This protein binds this small molecule.
Small molecule (SMILES): CSCC[C@H](NC(=O)[C@@H]1CCCN1C(=O)[C@H](CC(C)C)NC(=O)[C@H](CC(C)C)NC(=O)[C@H](CCCCN)NC(=O)[C@H](C)NC(=O)[C@H](CCCCN)NC(=O)[C@@H](N)CCCN=C(N)N)C(=O)N[C@@H](CCC(=O)O)C(=O)N[C@@H](CCC(=O)O)C(=O)N[C@@H](C)C(=O)N[C@@H](CC(C)C)C(=O)N[C@@H](CC(C)C)C(=O)N1CCC[C@H]1C=O

Binding-site contacts:
Ligand atom CB contacts residue GLY105 of chain 5.A at 3.1 Å.
Ligand atom CA contacts residue SER163 of chain 5.A at 3.7 Å.
Ligand atom N contacts residue LEU161 of chain 5.A at 3.2 Å (h-bond).
Ligand atom O contacts residue GLY105 of chain 5.A at 3.7 Å.
Ligand atom C contacts residue ILE130 of chain 5.A at 3.9 Å (hydrophobic).
Ligand atom CA contacts residue GLY105 of chain 5.A at 3.9 Å.
Ligand atom CB contacts residue VAL125 of chain 5.A at 3.3 Å (hydrophobic).
Ligand atom CA contacts residue ILE130 of chain 5.A at 3.5 Å (hydrophobic).
Ligand atom CA contacts residue VAL125 of chain 5.A at 3.4 Å (hydrophobic).
Ligand atom SD contacts residue ARG165 of chain 5.A at 3.5 Å.
Ligand atom CA contacts residue GLY105 of chain 5.A at 3.6 Å.
Ligand atom CA contacts residue LEU161 of chain 5.A at 3.5 Å (hydrophobic).
Ligand atom CE contacts residue ARG165 of chain 5.A at 3.8 Å.
Ligand atom CD1 contacts residue GLY124 of chain 5.A at 3.9 Å.
Ligand atom O contacts residue VAL127 of chain 5.A at 2.5 Å (h-bond).
Ligand atom O contacts residue LEU161 of chain 5.A at 3.4 Å (h-bond).
Ligand atom CD contacts residue ARG165 of chain 5.A at 3.8 Å.
Ligand atom O contacts residue ILE130 of chain 5.A at 3.7 Å.
Ligand atom N contacts residue SER163 of chain 5.A at 3.9 Å.
Ligand atom O contacts residue PHE126 of chain 5.A at 3.4 Å.
Ligand atom CB contacts residue ILE104 of chain 5.A at 3.6 Å (hydrophobic).
Ligand atom N contacts residue GLY105 of chain 5.A at 2.8 Å (h-bond).
Ligand atom CD2 contacts residue LEU161 of chain 5.A at 3.6 Å (hydrophobic).
Ligand atom O contacts residue GLN203 of chain 5.A at 3.5 Å (h-bond).
Ligand atom OE1 contacts residue ARG165 of chain 5.A at 2.9 Å (salt-bridge).
Ligand atom CG contacts residue TYR162 of chain 5.A at 3.9 Å (hydrophobic).
Ligand atom CD2 contacts residue PHE126 of chain 5.A at 3.4 Å (hydrophobic).
Ligand atom C contacts residue VAL127 of chain 5.A at 3.7 Å (hydrophobic).
Ligand atom CB contacts residue ILE130 of chain 5.A at 3.6 Å (hydrophobic).
Ligand atom O contacts residue SER163 of chain 5.A at 3.1 Å (h-bond).
Ligand atom CA contacts residue PHE126 of chain 5.A at 3.9 Å (hydrophobic).
Ligand atom N contacts residue VAL125 of chain 5.A at 3.5 Å (h-bond).
Ligand atom O contacts residue TYR162 of chain 5.A at 3.6 Å.
Ligand atom CD1 contacts residue GLN203 of chain 5.A at 3.5 Å.
Ligand atom C contacts residue LEU161 of chain 5.A at 3.8 Å (hydrophobic).
Ligand atom O contacts residue VAL127 of chain 5.A at 3.5 Å.
Ligand atom C contacts residue GLY105 of chain 5.A at 3.8 Å.
Ligand atom CB contacts residue TYR162 of chain 5.A at 3.5 Å (hydrophobic).
Ligand atom CD1 contacts residue TYR162 of chain 5.A at 3.5 Å (hydrophobic).
Ligand atom CD contacts residue GLN203 of chain 5.A at 3.5 Å.

Sequence of chain 5.A:
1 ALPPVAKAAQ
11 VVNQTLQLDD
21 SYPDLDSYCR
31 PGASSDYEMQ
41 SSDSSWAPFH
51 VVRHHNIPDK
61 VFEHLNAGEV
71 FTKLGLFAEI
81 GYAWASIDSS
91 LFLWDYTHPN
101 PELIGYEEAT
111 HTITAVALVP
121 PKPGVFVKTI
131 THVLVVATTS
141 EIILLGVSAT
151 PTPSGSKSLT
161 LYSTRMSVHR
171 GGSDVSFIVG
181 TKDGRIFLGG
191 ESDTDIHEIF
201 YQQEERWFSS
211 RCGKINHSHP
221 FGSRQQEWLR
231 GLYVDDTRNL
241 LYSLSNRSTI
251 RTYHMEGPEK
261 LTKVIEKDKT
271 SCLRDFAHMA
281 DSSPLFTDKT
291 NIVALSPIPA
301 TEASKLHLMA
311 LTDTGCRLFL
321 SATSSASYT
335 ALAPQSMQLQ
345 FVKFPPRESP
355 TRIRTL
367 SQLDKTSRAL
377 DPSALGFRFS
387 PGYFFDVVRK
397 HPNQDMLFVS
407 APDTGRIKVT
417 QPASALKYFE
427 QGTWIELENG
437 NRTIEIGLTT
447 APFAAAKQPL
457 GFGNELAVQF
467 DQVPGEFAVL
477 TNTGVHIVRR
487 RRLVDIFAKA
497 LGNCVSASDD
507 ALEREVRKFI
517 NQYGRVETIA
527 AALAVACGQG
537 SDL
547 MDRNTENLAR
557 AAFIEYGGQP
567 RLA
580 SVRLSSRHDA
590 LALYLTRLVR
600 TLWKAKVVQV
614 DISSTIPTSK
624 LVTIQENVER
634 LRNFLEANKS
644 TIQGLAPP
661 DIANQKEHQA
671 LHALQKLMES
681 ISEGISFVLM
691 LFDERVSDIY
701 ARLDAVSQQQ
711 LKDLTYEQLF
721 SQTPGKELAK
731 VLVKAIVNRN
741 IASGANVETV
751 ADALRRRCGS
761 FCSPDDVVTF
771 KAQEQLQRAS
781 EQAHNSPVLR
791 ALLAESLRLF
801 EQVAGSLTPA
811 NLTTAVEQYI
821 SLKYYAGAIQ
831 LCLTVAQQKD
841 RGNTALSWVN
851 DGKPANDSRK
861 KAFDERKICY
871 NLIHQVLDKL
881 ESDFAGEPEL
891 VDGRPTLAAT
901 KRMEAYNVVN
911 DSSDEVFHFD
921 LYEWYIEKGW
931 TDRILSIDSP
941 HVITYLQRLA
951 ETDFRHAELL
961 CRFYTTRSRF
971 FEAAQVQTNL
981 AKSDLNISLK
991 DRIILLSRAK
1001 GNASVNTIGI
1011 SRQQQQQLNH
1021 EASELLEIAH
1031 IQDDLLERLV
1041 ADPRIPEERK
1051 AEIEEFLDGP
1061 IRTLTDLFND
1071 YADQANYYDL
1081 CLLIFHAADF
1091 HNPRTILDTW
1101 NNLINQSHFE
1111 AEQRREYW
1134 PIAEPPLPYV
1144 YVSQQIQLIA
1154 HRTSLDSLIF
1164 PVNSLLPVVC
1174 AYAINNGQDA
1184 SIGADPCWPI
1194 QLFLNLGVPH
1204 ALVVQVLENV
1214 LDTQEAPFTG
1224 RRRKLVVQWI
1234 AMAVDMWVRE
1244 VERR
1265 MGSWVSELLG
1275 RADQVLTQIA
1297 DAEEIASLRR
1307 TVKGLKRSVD